A protein and the small-molecule ligand that binds it are described below.
Small molecule (SMILES): C=CC1=C(C)/C(=C/c2[nH]c(/C=C3\N=C(/C=C4\NC(=O)C(C)=C4C=C)C(C)=C3CCC(=O)O)c(CCC(=O)O)c2C)NC1=O

Sequence of chain 3.A:
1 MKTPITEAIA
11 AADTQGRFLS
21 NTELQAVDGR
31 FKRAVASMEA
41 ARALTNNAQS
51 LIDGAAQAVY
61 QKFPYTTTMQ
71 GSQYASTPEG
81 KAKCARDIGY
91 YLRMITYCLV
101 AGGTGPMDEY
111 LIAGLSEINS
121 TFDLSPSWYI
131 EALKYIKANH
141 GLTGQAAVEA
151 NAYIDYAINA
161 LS

Binding-site contacts:
Ligand atom OC contacts residue THR66 of chain 3.A at 3.5 Å.
Ligand atom C3C contacts residue TRP128 of chain 3.A at 3.4 Å (hydrophobic).
Ligand atom NA contacts residue ARG86 of chain 3.A at 2.9 Å (salt-bridge).
Ligand atom OC contacts residue TYR74 of chain 3.A at 3.3 Å.
Ligand atom OC contacts residue ALA75 of chain 3.A at 2.7 Å (h-bond).
Ligand atom CBC contacts residue CYS84 of chain 3.A at 2.8 Å (hydrophobic).
Ligand atom CGA contacts residue LYS83 of chain 3.A at 3.5 Å.
Ligand atom C3B contacts residue ASN76 of chain 1.B at 3.5 Å.
Ligand atom CBC contacts residue TYR129 of chain 3.A at 3.3 Å (hydrophobic).
Ligand atom C1A contacts residue ARG86 of chain 3.A at 3.1 Å.
Ligand atom C2B contacts residue ASN76 of chain 1.B at 3.5 Å.
Ligand atom CMA contacts residue ILE118 of chain 3.A at 3.5 Å (hydrophobic).
Ligand atom CMC contacts residue TRP128 of chain 3.A at 3.1 Å (hydrophobic).
Ligand atom C4A contacts residue ARG86 of chain 3.A at 3.3 Å.
Ligand atom O1D contacts residue SER72 of chain 3.A at 2.8 Å (h-bond).
Ligand atom OB contacts residue THR75 of chain 1.B at 3.0 Å (h-bond).
Ligand atom O1D contacts residue ARG57 of chain 1.B at 3.1 Å (salt-bridge).
Ligand atom CMD contacts residue SER72 of chain 3.A at 3.3 Å.
Ligand atom C2C contacts residue CYS84 of chain 3.A at 3.1 Å (hydrophobic).
Ligand atom O1A contacts residue LYS83 of chain 3.A at 3.5 Å (salt-bridge).
Ligand atom O1A contacts residue ARG86 of chain 3.A at 2.8 Å (salt-bridge).
Ligand atom CHB contacts residue ASP87 of chain 3.A at 3.5 Å.
Ligand atom NA contacts residue ASP87 of chain 3.A at 2.8 Å (salt-bridge).
Ligand atom NB contacts residue ASN76 of chain 1.B at 3.3 Å (h-bond).
Ligand atom C3C contacts residue CYS84 of chain 3.A at 2.7 Å (hydrophobic).
Ligand atom NC contacts residue GLN73 of chain 3.A at 3.0 Å (h-bond).
Ligand atom O2A contacts residue LYS83 of chain 3.A at 2.7 Å (salt-bridge).
Ligand atom CHD contacts residue TYR129 of chain 3.A at 3.3 Å (hydrophobic).
Ligand atom C1B contacts residue ASN76 of chain 1.B at 3.4 Å.
Ligand atom CGD contacts residue SER72 of chain 3.A at 3.2 Å.
Ligand atom ND contacts residue LEU124 of chain 3.A at 3.5 Å.
Ligand atom CMD contacts residue GLN73 of chain 3.A at 3.3 Å.
Ligand atom C4C contacts residue CYS84 of chain 3.A at 3.5 Å (hydrophobic).
Ligand atom CAB contacts residue TYR110 of chain 3.A at 3.3 Å (hydrophobic).
Ligand atom CBB contacts residue TYR110 of chain 3.A at 3.5 Å (hydrophobic).
Ligand atom ND contacts residue ASP87 of chain 3.A at 2.8 Å (salt-bridge).
Ligand atom CAD contacts residue SER72 of chain 3.A at 3.5 Å.
Ligand atom C4B contacts residue ASN76 of chain 1.B at 3.4 Å.
Ligand atom CBD contacts residue SER72 of chain 3.A at 3.0 Å.
Ligand atom CAC contacts residue CYS84 of chain 3.A at 1.8 Å (hydrophobic).

Sequence of chain 1.B:
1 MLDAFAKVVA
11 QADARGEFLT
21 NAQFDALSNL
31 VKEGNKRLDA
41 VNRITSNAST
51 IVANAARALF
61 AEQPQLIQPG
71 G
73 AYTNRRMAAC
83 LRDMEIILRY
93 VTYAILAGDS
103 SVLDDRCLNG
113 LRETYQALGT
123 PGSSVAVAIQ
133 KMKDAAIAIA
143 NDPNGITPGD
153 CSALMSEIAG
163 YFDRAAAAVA